Sequence of chain 1.B:
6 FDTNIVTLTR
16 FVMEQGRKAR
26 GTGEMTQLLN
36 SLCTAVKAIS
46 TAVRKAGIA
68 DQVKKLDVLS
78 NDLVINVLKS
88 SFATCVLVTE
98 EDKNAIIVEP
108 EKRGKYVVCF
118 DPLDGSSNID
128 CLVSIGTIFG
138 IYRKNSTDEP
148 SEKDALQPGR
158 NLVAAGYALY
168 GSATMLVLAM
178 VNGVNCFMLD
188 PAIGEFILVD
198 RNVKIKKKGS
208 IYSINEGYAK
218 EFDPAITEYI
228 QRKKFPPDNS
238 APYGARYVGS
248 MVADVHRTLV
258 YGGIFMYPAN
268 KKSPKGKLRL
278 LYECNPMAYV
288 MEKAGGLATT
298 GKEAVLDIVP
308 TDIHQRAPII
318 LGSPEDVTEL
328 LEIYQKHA

Binding-site contacts:
Ligand atom O6 contacts residue LYS274 of chain 1.B at 2.8 Å (salt-bridge).
Ligand atom O3P contacts residue ARG243 of chain 1.A at 3.5 Å (salt-bridge).
Ligand atom P contacts residue TYR244 of chain 1.B at 3.8 Å.
Ligand atom O1 contacts residue LEU275 of chain 1.B at 3.9 Å.
Ligand atom P contacts residue TYR215 of chain 1.B at 3.9 Å.
Ligand atom P contacts residue ARG243 of chain 1.A at 3.6 Å.
Ligand atom O4 contacts residue PHE262 of chain 1.B at 3.8 Å.
Ligand atom C6 contacts residue TYR244 of chain 1.B at 3.3 Å (hydrophobic).
Ligand atom O1 contacts residue ASP121 of chain 1.B at 3.9 Å.
Ligand atom O2P contacts residue LYS274 of chain 1.B at 3.4 Å (salt-bridge).
Ligand atom C6 contacts residue LYS274 of chain 1.B at 3.7 Å.
Ligand atom O4 contacts residue MET248 of chain 1.B at 3.6 Å.
Ligand atom P contacts residue ASN212 of chain 1.B at 3.7 Å.
Ligand atom O3 contacts residue ASP121 of chain 1.B at 3.2 Å (salt-bridge).
Ligand atom C4 contacts residue GLY246 of chain 1.B at 3.7 Å.
Ligand atom O3P contacts residue ASN212 of chain 1.B at 2.7 Å (h-bond).
Ligand atom P contacts residue LYS274 of chain 1.B at 3.8 Å.
Ligand atom O3P contacts residue TYR215 of chain 1.B at 3.9 Å.
Ligand atom C3 contacts residue GLY246 of chain 1.B at 4.0 Å.
Ligand atom O2P contacts residue ASN212 of chain 1.B at 4.0 Å.
Ligand atom C3 contacts residue MET248 of chain 1.B at 3.5 Å (hydrophobic).
Ligand atom O3 contacts residue GLY246 of chain 1.B at 3.7 Å.
Ligand atom C2 contacts residue GLY246 of chain 1.B at 4.0 Å.
Ligand atom O3P contacts residue TYR244 of chain 1.B at 2.7 Å (h-bond).
Ligand atom C4 contacts residue MET248 of chain 1.B at 3.8 Å (hydrophobic).
Ligand atom O5 contacts residue LYS274 of chain 1.B at 2.9 Å (salt-bridge).
Ligand atom C6 contacts residue GLY246 of chain 1.B at 4.1 Å.
Ligand atom O2P contacts residue TYR215 of chain 1.B at 2.7 Å (h-bond).
Ligand atom O1 contacts residue MG1 of chain 1.G at 3.3 Å.
Ligand atom O6 contacts residue TYR264 of chain 1.B at 3.9 Å.
Ligand atom O2 contacts residue GLY246 of chain 1.B at 3.0 Å (h-bond).
Ligand atom C2 contacts residue LYS274 of chain 1.B at 4.0 Å.
Ligand atom O6 contacts residue TYR244 of chain 1.B at 3.8 Å.
Ligand atom C1 contacts residue ASP121 of chain 1.B at 3.8 Å.
Ligand atom C1 contacts residue MG1 of chain 1.G at 3.9 Å.
Ligand atom O2P contacts residue TYR264 of chain 1.B at 3.7 Å.
Ligand atom O3 contacts residue MET248 of chain 1.B at 2.4 Å (h-bond).
Ligand atom O1P contacts residue ARG243 of chain 1.A at 2.1 Å (salt-bridge).
Ligand atom C5 contacts residue LYS274 of chain 1.B at 3.5 Å.
Ligand atom O3 contacts residue SER247 of chain 1.B at 3.1 Å.

A protein and the small-molecule ligand that binds it are described below.
Small molecule (SMILES): O=P(O)(O)OC[C@H]1O[C@](O)(CO)[C@@H](O)[C@@H]1O

Sequence of chain 1.A:
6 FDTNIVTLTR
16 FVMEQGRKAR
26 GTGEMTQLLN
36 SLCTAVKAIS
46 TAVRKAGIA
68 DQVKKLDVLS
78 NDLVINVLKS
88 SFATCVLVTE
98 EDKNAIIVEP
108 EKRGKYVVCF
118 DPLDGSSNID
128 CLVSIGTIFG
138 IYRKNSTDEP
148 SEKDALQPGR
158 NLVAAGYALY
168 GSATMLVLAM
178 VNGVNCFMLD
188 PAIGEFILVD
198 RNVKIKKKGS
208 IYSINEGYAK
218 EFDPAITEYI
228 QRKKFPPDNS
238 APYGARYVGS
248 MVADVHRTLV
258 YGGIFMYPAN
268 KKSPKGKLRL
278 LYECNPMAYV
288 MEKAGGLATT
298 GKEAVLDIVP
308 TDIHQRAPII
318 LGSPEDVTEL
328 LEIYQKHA